This small molecule binds to this protein.
Small molecule (SMILES): CCc1cc2c(cc1OS(N)(=O)=O)CC[C@@H]1[C@@H]2CC[C@]2(C)[C@@H](O)CC[C@@H]12

Binding-site contacts:
Ligand atom S1 contacts residue THR198 of chain 1.A at 3.9 Å.
Ligand atom C9 contacts residue PRO201 of chain 1.A at 3.8 Å (hydrophobic).
Ligand atom C3 contacts residue GOL1 of chain 1.D at 4.0 Å.
Ligand atom N1 contacts residue HIS119 of chain 1.A at 3.4 Å (h-bond).
Ligand atom O1 contacts residue LEU197 of chain 1.A at 3.2 Å.
Ligand atom C1 contacts residue GOL1 of chain 1.D at 3.4 Å.
Ligand atom O2 contacts residue HIS119 of chain 1.A at 3.9 Å.
Ligand atom C20 contacts residue LEU197 of chain 1.A at 3.6 Å (hydrophobic).
Ligand atom C15 contacts residue PRO201 of chain 1.A at 3.8 Å (hydrophobic).
Ligand atom O2 contacts residue ZN1 of chain 1.B at 3.2 Å.
Ligand atom C7 contacts residue PRO200 of chain 1.A at 3.2 Å (hydrophobic).
Ligand atom O2 contacts residue HIS94 of chain 1.A at 3.2 Å.
Ligand atom C19 contacts residue VAL121 of chain 1.A at 3.5 Å (hydrophobic).
Ligand atom C6 contacts residue THR199 of chain 1.A at 3.8 Å.
Ligand atom C20 contacts residue VAL121 of chain 1.A at 3.5 Å (hydrophobic).
Ligand atom C1 contacts residue THR199 of chain 1.A at 3.5 Å.
Ligand atom C18 contacts residue LEU203 of chain 1.A at 4.0 Å (hydrophobic).
Ligand atom N1 contacts residue ZN1 of chain 1.B at 2.0 Å.
Ligand atom C18 contacts residue PRO201 of chain 1.A at 3.8 Å (hydrophobic).
Ligand atom C8 contacts residue PRO201 of chain 1.A at 3.9 Å (hydrophobic).
Ligand atom C19 contacts residue GLN92 of chain 1.A at 3.9 Å.
Ligand atom N1 contacts residue HIS94 of chain 1.A at 3.3 Å (h-bond).
Ligand atom N1 contacts residue THR198 of chain 1.A at 2.8 Å (h-bond).
Ligand atom C20 contacts residue LEU140 of chain 1.A at 3.6 Å (hydrophobic).
Ligand atom O1 contacts residue THR198 of chain 1.A at 3.0 Å (h-bond).
Ligand atom C2 contacts residue GOL1 of chain 1.D at 3.4 Å.
Ligand atom N1 contacts residue HIS96 of chain 1.A at 3.3 Å (h-bond).
Ligand atom O3 contacts residue GOL1 of chain 1.D at 3.6 Å.
Ligand atom C7 contacts residue THR199 of chain 1.A at 3.1 Å.
Ligand atom O3 contacts residue ZN1 of chain 1.B at 3.7 Å.
Ligand atom C7 contacts residue PRO201 of chain 1.A at 4.0 Å (hydrophobic).
Ligand atom C8 contacts residue PRO200 of chain 1.A at 3.8 Å (hydrophobic).
Ligand atom C6 contacts residue GOL1 of chain 1.D at 3.8 Å.
Ligand atom O3 contacts residue HIS94 of chain 1.A at 3.7 Å.
Ligand atom S1 contacts residue HIS94 of chain 1.A at 3.8 Å.
Ligand atom C5 contacts residue LEU197 of chain 1.A at 4.0 Å (hydrophobic).
Ligand atom C12 contacts residue PHE130 of chain 1.A at 3.4 Å (hydrophobic).
Ligand atom C3 contacts residue LEU197 of chain 1.A at 4.0 Å (hydrophobic).
Ligand atom S1 contacts residue ZN1 of chain 1.B at 3.0 Å.
Ligand atom C11 contacts residue PHE130 of chain 1.A at 3.5 Å (hydrophobic).

Sequence of chain 1.A:
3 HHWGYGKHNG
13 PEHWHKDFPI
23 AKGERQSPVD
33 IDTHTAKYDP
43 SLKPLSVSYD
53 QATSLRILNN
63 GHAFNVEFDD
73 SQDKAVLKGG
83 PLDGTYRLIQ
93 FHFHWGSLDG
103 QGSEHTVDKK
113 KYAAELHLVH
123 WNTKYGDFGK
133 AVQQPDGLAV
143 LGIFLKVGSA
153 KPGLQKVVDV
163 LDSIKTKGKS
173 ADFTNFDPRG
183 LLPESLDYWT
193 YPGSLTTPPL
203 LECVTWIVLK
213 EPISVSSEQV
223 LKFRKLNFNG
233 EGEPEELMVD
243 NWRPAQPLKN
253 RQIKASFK